A small-molecule ligand and the protein it binds are described below.
Small molecule (SMILES): Nc1nc2c(ncn2[C@@H]2O[C@H](CO[P](=O)(O)O[P](=O)(O)NP(=O)(O)O)[C@@H](O)[C@H]2O)c(=O)[nH]1

Sequence of chain 1.A:
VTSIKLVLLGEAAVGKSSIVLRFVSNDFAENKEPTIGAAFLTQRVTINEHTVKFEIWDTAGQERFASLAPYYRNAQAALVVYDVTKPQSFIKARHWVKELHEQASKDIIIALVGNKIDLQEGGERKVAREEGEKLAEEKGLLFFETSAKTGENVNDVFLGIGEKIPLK

Binding-site contacts:
Ligand atom O1B contacts residue LYS16 of chain 1.A at 2.8 Å (salt-bridge).
Ligand atom O2B contacts residue SER17 of chain 1.A at 2.9 Å (h-bond).
Ligand atom O6 contacts residue ASN116 of chain 1.A at 3.4 Å (h-bond).
Ligand atom PB contacts residue MG1 of chain 1.B at 3.2 Å.
Ligand atom O2' contacts residue GLU30 of chain 1.A at 3.2 Å (salt-bridge).
Ligand atom N1 contacts residue LYS151 of chain 1.A at 3.6 Å.
Ligand atom N7 contacts residue ASN116 of chain 1.A at 3.2 Å (h-bond).
Ligand atom O1A contacts residue SER17 of chain 1.A at 3.4 Å (h-bond).
Ligand atom O2' contacts residue ALA29 of chain 1.A at 2.7 Å (h-bond).
Ligand atom O6 contacts residue LYS117 of chain 1.A at 3.4 Å.
Ligand atom O6 contacts residue ASP119 of chain 1.A at 3.4 Å (salt-bridge).
Ligand atom O6 contacts residue ALA150 of chain 1.A at 2.9 Å (h-bond).
Ligand atom N2 contacts residue ASP119 of chain 1.A at 2.9 Å (salt-bridge).
Ligand atom O2G contacts residue GLY61 of chain 1.A at 2.8 Å (h-bond).
Ligand atom O3A contacts residue GLY15 of chain 1.A at 3.2 Å (h-bond).
Ligand atom O6 contacts residue SER149 of chain 1.A at 3.5 Å (h-bond).
Ligand atom O6 contacts residue LYS151 of chain 1.A at 3.4 Å (salt-bridge).
Ligand atom O2G contacts residue ALA12 of chain 1.A at 3.6 Å.
Ligand atom O1B contacts residue GLY15 of chain 1.A at 3.0 Å (h-bond).
Ligand atom O1B contacts residue ALA13 of chain 1.A at 3.5 Å (h-bond).
Ligand atom N7 contacts residue SER18 of chain 1.A at 3.6 Å.
Ligand atom O2B contacts residue MG1 of chain 1.B at 2.0 Å.
Ligand atom O1A contacts residue SER18 of chain 1.A at 2.8 Å (h-bond).
Ligand atom C8 contacts residue GLY15 of chain 1.A at 3.6 Å.
Ligand atom O1B contacts residue VAL14 of chain 1.A at 3.3 Å (h-bond).
Ligand atom PG contacts residue MG1 of chain 1.B at 3.2 Å.
Ligand atom C5' contacts residue ALA13 of chain 1.A at 3.6 Å (hydrophobic).
Ligand atom N1 contacts residue ASP119 of chain 1.A at 2.8 Å (salt-bridge).
Ligand atom C8 contacts residue SER18 of chain 1.A at 3.3 Å.
Ligand atom O2' contacts residue PHE28 of chain 1.A at 3.4 Å.
Ligand atom O3' contacts residue GLU30 of chain 1.A at 2.7 Å (salt-bridge).
Ligand atom O1A contacts residue GLY15 of chain 1.A at 3.4 Å.
Ligand atom O1G contacts residue THR35 of chain 1.A at 2.9 Å (h-bond).
Ligand atom O3G contacts residue PRO34 of chain 1.A at 3.6 Å.
Ligand atom O2G contacts residue LYS16 of chain 1.A at 2.7 Å (salt-bridge).
Ligand atom N3B contacts residue ALA13 of chain 1.A at 3.1 Å (h-bond).
Ligand atom O4' contacts residue LYS117 of chain 1.A at 3.2 Å (salt-bridge).
Ligand atom N3B contacts residue MG1 of chain 1.B at 3.5 Å.
Ligand atom C6 contacts residue ASP119 of chain 1.A at 3.6 Å.
Ligand atom O1G contacts residue MG1 of chain 1.B at 2.0 Å.